A protein and the small-molecule ligand that binds it are described below.
Small molecule (SMILES): Oc1cccc(-c2ccccc2)c1O

Sequence of chain 7.A:
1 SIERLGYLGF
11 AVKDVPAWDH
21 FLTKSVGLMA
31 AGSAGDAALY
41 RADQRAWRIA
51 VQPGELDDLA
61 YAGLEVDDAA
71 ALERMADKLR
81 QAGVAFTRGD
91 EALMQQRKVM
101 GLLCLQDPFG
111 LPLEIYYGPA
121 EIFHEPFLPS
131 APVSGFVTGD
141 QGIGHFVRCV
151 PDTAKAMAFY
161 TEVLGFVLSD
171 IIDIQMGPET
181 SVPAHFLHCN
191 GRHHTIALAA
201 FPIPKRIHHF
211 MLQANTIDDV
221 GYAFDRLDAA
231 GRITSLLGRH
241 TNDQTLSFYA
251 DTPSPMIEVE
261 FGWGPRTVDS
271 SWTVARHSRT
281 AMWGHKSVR

Binding-site contacts:
Ligand atom CK3 contacts residue TYR249 of chain 7.A at 3.3 Å (hydrophobic).
Ligand atom CK5 contacts residue ASN242 of chain 7.A at 3.2 Å.
Ligand atom CKC contacts residue TYR249 of chain 7.A at 3.5 Å (hydrophobic).
Ligand atom OK1 contacts residue HIS194 of chain 7.A at 3.2 Å (h-bond).
Ligand atom CK2 contacts residue PHE186 of chain 7.A at 3.9 Å (hydrophobic).
Ligand atom CK1 contacts residue THR280 of chain 7.A at 3.8 Å.
Ligand atom CK4 contacts residue FE1 of chain 7.B at 3.3 Å.
Ligand atom OK2 contacts residue FE1 of chain 7.B at 1.9 Å.
Ligand atom CK7 contacts residue TYR249 of chain 7.A at 3.8 Å (hydrophobic).
Ligand atom OK2 contacts residue TYR249 of chain 7.A at 2.8 Å (h-bond).
Ligand atom CK3 contacts residue HIS240 of chain 7.A at 3.5 Å.
Ligand atom CK5 contacts residue HIS240 of chain 7.A at 3.4 Å.
Ligand atom OK1 contacts residue HIS145 of chain 7.A at 3.5 Å.
Ligand atom OK1 contacts residue FE1 of chain 7.B at 2.8 Å.
Ligand atom OK1 contacts residue HIS240 of chain 7.A at 3.4 Å (h-bond).
Ligand atom CK6 contacts residue ASN242 of chain 7.A at 3.2 Å.
Ligand atom CK9 contacts residue PHE201 of chain 7.A at 3.7 Å (hydrophobic).
Ligand atom CKC contacts residue THR280 of chain 7.A at 3.9 Å.
Ligand atom CK6 contacts residue PHE186 of chain 7.A at 3.5 Å (hydrophobic).
Ligand atom CK6 contacts residue HIS240 of chain 7.A at 3.5 Å.
Ligand atom CK4 contacts residue HIS194 of chain 7.A at 3.6 Å.
Ligand atom CKA contacts residue PHE201 of chain 7.A at 3.9 Å (hydrophobic).
Ligand atom OK2 contacts residue GLU260 of chain 7.A at 3.3 Å (salt-bridge).
Ligand atom CK4 contacts residue HIS240 of chain 7.A at 3.3 Å.
Ligand atom CKA contacts residue HIS208 of chain 7.A at 3.6 Å.
Ligand atom CK2 contacts residue TYR249 of chain 7.A at 3.7 Å (hydrophobic).
Ligand atom OK1 contacts residue GLU260 of chain 7.A at 3.6 Å (salt-bridge).
Ligand atom CK1 contacts residue HIS240 of chain 7.A at 3.8 Å.
Ligand atom CK8 contacts residue HIS209 of chain 7.A at 4.0 Å.
Ligand atom CK6 contacts residue ILE172 of chain 7.A at 3.5 Å (hydrophobic).
Ligand atom CK1 contacts residue ILE172 of chain 7.A at 3.9 Å (hydrophobic).
Ligand atom CK1 contacts residue PHE186 of chain 7.A at 3.3 Å (hydrophobic).
Ligand atom OK2 contacts residue HIS240 of chain 7.A at 4.0 Å.
Ligand atom CK5 contacts residue HIS194 of chain 7.A at 3.8 Å.
Ligand atom CK2 contacts residue HIS240 of chain 7.A at 3.7 Å.
Ligand atom CK5 contacts residue PHE186 of chain 7.A at 3.8 Å (hydrophobic).
Ligand atom OK1 contacts residue ASP243 of chain 7.A at 3.3 Å (salt-bridge).
Ligand atom CK3 contacts residue FE1 of chain 7.B at 3.0 Å.
Ligand atom OK2 contacts residue HIS209 of chain 7.A at 3.0 Å.
Ligand atom CK8 contacts residue VAL147 of chain 7.A at 3.8 Å (hydrophobic).